The protein below binds the small molecule below.
Small molecule (SMILES): CC(=O)N[C@H]1[C@H](O[C@H]2[C@H](O)[C@@H](NC(C)=O)CO[C@@H]2CO)O[C@H](CO)[C@@H](O)[C@@H]1O

Binding-site contacts:
Ligand atom C8 contacts residue CYS341 of chain 4.B at 4.1 Å (hydrophobic).
Ligand atom N2 contacts residue LEU10 of chain 4.B at 4.3 Å.
Ligand atom C3 contacts residue ASN12 of chain 4.B at 3.7 Å.
Ligand atom C6 contacts residue GLY278 of chain 4.B at 3.9 Å.
Ligand atom C5 contacts residue GLY278 of chain 4.B at 3.9 Å.
Ligand atom C8 contacts residue ASN279 of chain 4.B at 3.4 Å.
Ligand atom C7 contacts residue GLY278 of chain 4.B at 4.4 Å.
Ligand atom C8 contacts residue LEU10 of chain 4.B at 3.7 Å (hydrophobic).
Ligand atom C8 contacts residue CYS11 of chain 4.B at 4.5 Å (hydrophobic).
Ligand atom N2 contacts residue ASN12 of chain 4.B at 2.8 Å (h-bond).
Ligand atom C5 contacts residue ASN12 of chain 4.B at 3.6 Å.
Ligand atom C8 contacts residue PRO9 of chain 4.B at 3.9 Å (hydrophobic).
Ligand atom O7 contacts residue GLY278 of chain 4.B at 4.5 Å.
Ligand atom C8 contacts residue GLY278 of chain 4.B at 3.9 Å.
Ligand atom C1 contacts residue ASN12 of chain 4.B at 1.4 Å.
Ligand atom O5 contacts residue ASN12 of chain 4.B at 2.4 Å (h-bond).
Ligand atom C7 contacts residue ASN12 of chain 4.B at 3.4 Å.
Ligand atom C7 contacts residue LEU10 of chain 4.B at 4.4 Å (hydrophobic).
Ligand atom C2 contacts residue ASN12 of chain 4.B at 2.3 Å.
Ligand atom O7 contacts residue ASN12 of chain 4.B at 3.5 Å (h-bond).
Ligand atom C4 contacts residue ASN12 of chain 4.B at 4.2 Å.

Sequence of chain 4.B:
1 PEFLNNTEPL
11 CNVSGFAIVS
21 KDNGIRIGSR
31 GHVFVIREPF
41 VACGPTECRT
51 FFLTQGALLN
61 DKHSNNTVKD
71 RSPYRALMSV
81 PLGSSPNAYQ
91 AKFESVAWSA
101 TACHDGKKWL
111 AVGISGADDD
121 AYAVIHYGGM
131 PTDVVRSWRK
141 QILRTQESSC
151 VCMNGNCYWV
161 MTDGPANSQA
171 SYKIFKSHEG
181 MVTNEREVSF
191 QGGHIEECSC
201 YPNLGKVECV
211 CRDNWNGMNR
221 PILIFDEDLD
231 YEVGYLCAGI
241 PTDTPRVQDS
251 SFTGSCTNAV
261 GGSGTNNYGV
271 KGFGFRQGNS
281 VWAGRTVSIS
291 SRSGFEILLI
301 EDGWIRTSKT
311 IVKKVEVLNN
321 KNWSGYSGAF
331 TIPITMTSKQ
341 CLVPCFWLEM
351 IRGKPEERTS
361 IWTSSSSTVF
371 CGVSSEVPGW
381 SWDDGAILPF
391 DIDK